Binding-site contacts:
Ligand atom N3 contacts residue ILE349 of chain 1.A at 3.7 Å.
Ligand atom O2A contacts residue GLY211 of chain 1.A at 1.4 Å.
Ligand atom O2' contacts residue ASP178 of chain 1.A at 2.5 Å (salt-bridge).
Ligand atom N1 contacts residue VAL180 of chain 1.A at 1.7 Å.
Ligand atom N6 contacts residue ILE181 of chain 1.A at 3.8 Å.
Ligand atom N7 contacts residue VAL180 of chain 1.A at 3.6 Å.
Ligand atom C2' contacts residue ASP178 of chain 1.A at 3.4 Å.
Ligand atom C4 contacts residue VAL180 of chain 1.A at 3.5 Å (hydrophobic).
Ligand atom N1 contacts residue ILE349 of chain 1.A at 3.6 Å.
Ligand atom O3G contacts residue PRO208 of chain 1.A at 3.3 Å.
Ligand atom O3B contacts residue GLY209 of chain 1.A at 3.4 Å (h-bond).
Ligand atom O2B contacts residue LYS212 of chain 1.A at 2.5 Å (salt-bridge).
Ligand atom O3B contacts residue LYS212 of chain 1.A at 2.5 Å (salt-bridge).
Ligand atom PG contacts residue LYS212 of chain 1.A at 3.4 Å.
Ligand atom O3A contacts residue GLY211 of chain 1.A at 3.5 Å (h-bond).
Ligand atom PA contacts residue GLY211 of chain 1.A at 2.7 Å.
Ligand atom N7 contacts residue ALA214 of chain 1.A at 3.4 Å.
Ligand atom O3G contacts residue LYS212 of chain 1.A at 3.3 Å (salt-bridge).
Ligand atom C2 contacts residue ILE349 of chain 1.A at 3.5 Å (hydrophobic).
Ligand atom N6 contacts residue VAL180 of chain 1.A at 1.6 Å.
Ligand atom O2A contacts residue LYS212 of chain 1.A at 2.4 Å (salt-bridge).
Ligand atom O5' contacts residue GLY211 of chain 1.A at 3.1 Å.
Ligand atom N3 contacts residue VAL180 of chain 1.A at 3.6 Å.
Ligand atom C5 contacts residue VAL180 of chain 1.A at 2.6 Å (hydrophobic).
Ligand atom O1B contacts residue THR213 of chain 1.A at 3.3 Å (h-bond).
Ligand atom N1 contacts residue ILE181 of chain 1.A at 3.6 Å.
Ligand atom O2A contacts residue THR213 of chain 1.A at 3.8 Å.
Ligand atom PA contacts residue LYS212 of chain 1.A at 3.8 Å.
Ligand atom O1A contacts residue THR213 of chain 1.A at 3.5 Å.
Ligand atom O3G contacts residue THR315 of chain 1.A at 3.8 Å.
Ligand atom O2B contacts residue GLY211 of chain 1.A at 3.3 Å.
Ligand atom C4' contacts residue ASP388 of chain 1.A at 3.5 Å.
Ligand atom C6 contacts residue VAL180 of chain 1.A at 1.5 Å (hydrophobic).
Ligand atom O2B contacts residue THR213 of chain 1.A at 3.4 Å (h-bond).
Ligand atom C8 contacts residue ALA214 of chain 1.A at 3.5 Å (hydrophobic).
Ligand atom PB contacts residue LYS212 of chain 1.A at 3.3 Å.
Ligand atom O2A contacts residue VAL210 of chain 1.A at 3.5 Å.
Ligand atom C2 contacts residue VAL180 of chain 1.A at 2.8 Å (hydrophobic).
Ligand atom C1' contacts residue ILE391 of chain 1.A at 3.7 Å (hydrophobic).
Ligand atom C8 contacts residue GLY211 of chain 1.A at 3.5 Å.

Sequence of chain 1.A:
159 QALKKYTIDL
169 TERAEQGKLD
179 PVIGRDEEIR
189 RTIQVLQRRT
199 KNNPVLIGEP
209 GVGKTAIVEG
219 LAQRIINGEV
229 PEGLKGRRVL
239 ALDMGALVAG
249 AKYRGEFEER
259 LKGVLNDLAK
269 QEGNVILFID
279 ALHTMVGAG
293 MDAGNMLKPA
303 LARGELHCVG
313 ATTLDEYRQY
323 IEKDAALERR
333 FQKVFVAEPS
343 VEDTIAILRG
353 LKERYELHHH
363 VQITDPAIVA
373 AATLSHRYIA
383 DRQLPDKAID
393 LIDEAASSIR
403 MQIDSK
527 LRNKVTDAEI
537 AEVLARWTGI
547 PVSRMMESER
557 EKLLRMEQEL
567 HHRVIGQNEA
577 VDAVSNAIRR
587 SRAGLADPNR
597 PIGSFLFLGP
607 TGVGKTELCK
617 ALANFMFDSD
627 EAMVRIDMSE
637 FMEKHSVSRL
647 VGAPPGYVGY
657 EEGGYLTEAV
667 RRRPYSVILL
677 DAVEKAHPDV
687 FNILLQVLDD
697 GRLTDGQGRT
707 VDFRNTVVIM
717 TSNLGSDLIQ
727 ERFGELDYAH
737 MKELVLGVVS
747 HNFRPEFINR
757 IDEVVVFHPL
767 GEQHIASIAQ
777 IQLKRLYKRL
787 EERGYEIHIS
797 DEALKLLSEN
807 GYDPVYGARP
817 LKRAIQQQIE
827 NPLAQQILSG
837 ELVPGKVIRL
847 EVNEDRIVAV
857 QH

Sequence of chain 1.F:
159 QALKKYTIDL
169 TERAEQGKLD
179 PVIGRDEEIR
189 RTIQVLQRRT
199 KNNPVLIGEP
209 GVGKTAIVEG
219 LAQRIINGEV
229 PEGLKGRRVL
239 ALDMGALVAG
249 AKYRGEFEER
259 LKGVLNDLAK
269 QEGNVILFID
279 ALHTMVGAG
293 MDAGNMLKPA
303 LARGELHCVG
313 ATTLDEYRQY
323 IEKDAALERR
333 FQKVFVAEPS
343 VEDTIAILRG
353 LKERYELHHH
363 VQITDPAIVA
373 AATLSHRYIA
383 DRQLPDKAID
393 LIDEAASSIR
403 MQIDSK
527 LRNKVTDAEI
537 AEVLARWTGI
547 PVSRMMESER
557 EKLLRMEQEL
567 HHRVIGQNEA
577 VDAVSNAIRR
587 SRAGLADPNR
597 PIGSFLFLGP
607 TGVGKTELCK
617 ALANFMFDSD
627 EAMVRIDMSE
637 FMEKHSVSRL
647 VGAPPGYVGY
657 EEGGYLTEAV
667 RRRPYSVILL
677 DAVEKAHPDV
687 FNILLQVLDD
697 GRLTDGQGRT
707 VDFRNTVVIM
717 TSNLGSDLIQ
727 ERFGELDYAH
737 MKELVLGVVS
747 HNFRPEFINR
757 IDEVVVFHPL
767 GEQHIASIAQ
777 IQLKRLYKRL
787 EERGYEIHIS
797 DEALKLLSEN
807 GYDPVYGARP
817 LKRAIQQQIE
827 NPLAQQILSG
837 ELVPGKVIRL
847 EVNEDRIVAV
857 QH

This protein binds this small molecule.
Small molecule (SMILES): Nc1ncnc2c1ncn2[C@@H]1O[C@H](COP(=O)(O)OP(=O)(O)OP(O)(O)=S)[C@@H](O)[C@H]1O